Binding-site contacts:
Ligand atom C2 contacts residue GLU35 of chain 1.A at 3.4 Å.
Ligand atom C2 contacts residue ASN54 of chain 1.A at 2.4 Å.
Ligand atom C1 contacts residue ASN37 of chain 1.A at 3.4 Å.
Ligand atom O5 contacts residue ASN37 of chain 1.A at 2.4 Å (h-bond).
Ligand atom N2 contacts residue ASN36 of chain 1.A at 4.4 Å.
Ligand atom C6 contacts residue ASN37 of chain 1.A at 3.3 Å.
Ligand atom O6 contacts residue ASN37 of chain 1.A at 4.4 Å.
Ligand atom O7 contacts residue GLU35 of chain 1.A at 2.9 Å (salt-bridge).
Ligand atom O5 contacts residue GLU35 of chain 1.A at 3.6 Å.
Ligand atom C3 contacts residue ASN54 of chain 1.A at 3.8 Å.
Ligand atom C4 contacts residue ASN37 of chain 1.A at 4.3 Å.
Ligand atom N2 contacts residue ASN54 of chain 1.A at 2.8 Å (h-bond).
Ligand atom C8 contacts residue ASN54 of chain 1.A at 4.4 Å.
Ligand atom C5 contacts residue ASN54 of chain 1.A at 3.7 Å.
Ligand atom O7 contacts residue ASN36 of chain 1.A at 2.2 Å (h-bond).
Ligand atom C4 contacts residue ASN54 of chain 1.A at 4.2 Å.
Ligand atom O5 contacts residue ASN54 of chain 1.A at 2.4 Å (h-bond).
Ligand atom C1 contacts residue GLU35 of chain 1.A at 3.5 Å.
Ligand atom C7 contacts residue ASN36 of chain 1.A at 3.2 Å.
Ligand atom C4 contacts residue GLU35 of chain 1.A at 4.0 Å.
Ligand atom O4 contacts residue GLU35 of chain 1.A at 4.2 Å.
Ligand atom O7 contacts residue ASN54 of chain 1.A at 3.2 Å (h-bond).
Ligand atom C7 contacts residue GLU35 of chain 1.A at 3.8 Å.
Ligand atom C2 contacts residue ASN37 of chain 1.A at 4.3 Å.
Ligand atom N2 contacts residue GLU35 of chain 1.A at 4.0 Å.
Ligand atom C1 contacts residue ASN54 of chain 1.A at 1.4 Å.
Ligand atom C7 contacts residue ASN54 of chain 1.A at 3.2 Å.
Ligand atom C8 contacts residue ASN36 of chain 1.A at 3.5 Å.
Ligand atom C5 contacts residue ASN37 of chain 1.A at 3.4 Å.
Ligand atom O6 contacts residue GLU35 of chain 1.A at 3.9 Å.

Sequence of chain 1.A:
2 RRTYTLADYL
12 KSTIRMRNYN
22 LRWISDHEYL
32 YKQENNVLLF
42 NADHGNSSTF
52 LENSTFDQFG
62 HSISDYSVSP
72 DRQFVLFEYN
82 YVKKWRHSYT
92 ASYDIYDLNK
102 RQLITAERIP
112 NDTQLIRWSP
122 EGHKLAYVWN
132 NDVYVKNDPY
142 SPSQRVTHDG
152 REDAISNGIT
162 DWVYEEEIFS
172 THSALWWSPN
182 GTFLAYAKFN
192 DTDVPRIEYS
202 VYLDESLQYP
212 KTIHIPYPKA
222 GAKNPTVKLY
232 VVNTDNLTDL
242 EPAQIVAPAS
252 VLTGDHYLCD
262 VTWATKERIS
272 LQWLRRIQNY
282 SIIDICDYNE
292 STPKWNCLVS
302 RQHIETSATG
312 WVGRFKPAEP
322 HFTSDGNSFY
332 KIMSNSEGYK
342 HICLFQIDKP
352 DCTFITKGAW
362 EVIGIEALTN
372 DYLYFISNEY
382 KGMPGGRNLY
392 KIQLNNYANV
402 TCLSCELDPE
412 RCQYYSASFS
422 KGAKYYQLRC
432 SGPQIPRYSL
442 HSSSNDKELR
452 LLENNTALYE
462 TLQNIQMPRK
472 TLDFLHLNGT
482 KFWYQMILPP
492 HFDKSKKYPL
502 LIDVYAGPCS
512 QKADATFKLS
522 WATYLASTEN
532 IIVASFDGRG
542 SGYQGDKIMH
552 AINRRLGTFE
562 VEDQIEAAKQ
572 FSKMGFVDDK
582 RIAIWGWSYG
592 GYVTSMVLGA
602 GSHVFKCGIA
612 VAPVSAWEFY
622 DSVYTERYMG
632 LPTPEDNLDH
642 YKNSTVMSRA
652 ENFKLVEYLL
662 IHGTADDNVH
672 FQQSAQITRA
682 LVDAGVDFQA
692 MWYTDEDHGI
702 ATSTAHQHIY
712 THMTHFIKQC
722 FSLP

This protein binds this small molecule.
Small molecule (SMILES): CC(=O)N[C@@H]1[C@@H](O)[C@H](O)[C@@H](CO)O[C@H]1O